Binding-site contacts:
Ligand atom O2G contacts residue THR36 of chain 1.A at 2.9 Å (h-bond).
Ligand atom O2B contacts residue LYS17 of chain 1.A at 3.5 Å (salt-bridge).
Ligand atom C3' contacts residue GLU32 of chain 1.A at 3.5 Å.
Ligand atom O1G contacts residue PRO35 of chain 1.A at 3.3 Å.
Ligand atom O3A contacts residue GLY16 of chain 1.A at 3.1 Å (h-bond).
Ligand atom O1G contacts residue GLN62 of chain 1.A at 2.7 Å (h-bond).
Ligand atom O3A contacts residue GLY14 of chain 1.A at 3.6 Å.
Ligand atom N3B contacts residue GLY14 of chain 1.A at 3.0 Å (h-bond).
Ligand atom O1A contacts residue SER18 of chain 1.A at 3.4 Å (h-bond).
Ligand atom O6 contacts residue ALA147 of chain 1.A at 2.8 Å (h-bond).
Ligand atom O4' contacts residue LYS118 of chain 1.A at 3.2 Å (salt-bridge).
Ligand atom N7 contacts residue ASN117 of chain 1.A at 3.2 Å (h-bond).
Ligand atom O6 contacts residue SER146 of chain 1.A at 3.5 Å.
Ligand atom O6 contacts residue LYS118 of chain 1.A at 3.4 Å.
Ligand atom C8 contacts residue ALA19 of chain 1.A at 3.5 Å (hydrophobic).
Ligand atom O2' contacts residue VAL30 of chain 1.A at 2.6 Å (h-bond).
Ligand atom N3B contacts residue MG1 of chain 1.E at 3.4 Å.
Ligand atom O3G contacts residue LYS17 of chain 1.A at 2.7 Å (salt-bridge).
Ligand atom PG contacts residue MG1 of chain 1.E at 3.2 Å.
Ligand atom O2B contacts residue SER18 of chain 1.A at 2.9 Å (h-bond).
Ligand atom O1A contacts residue ALA19 of chain 1.A at 2.8 Å (h-bond).
Ligand atom O3' contacts residue ASP31 of chain 1.A at 2.9 Å (salt-bridge).
Ligand atom O3G contacts residue GLY13 of chain 1.A at 3.4 Å.
Ligand atom N2 contacts residue ASP120 of chain 1.A at 2.9 Å (salt-bridge).
Ligand atom O2G contacts residue MG1 of chain 1.E at 2.0 Å.
Ligand atom PB contacts residue LYS17 of chain 1.A at 3.6 Å.
Ligand atom O1A contacts residue GLY16 of chain 1.A at 3.4 Å.
Ligand atom O6 contacts residue ASN117 of chain 1.A at 3.3 Å (h-bond).
Ligand atom O2' contacts residue ASP31 of chain 1.A at 3.2 Å (salt-bridge).
Ligand atom O1B contacts residue LYS17 of chain 1.A at 2.7 Å (salt-bridge).
Ligand atom PB contacts residue MG1 of chain 1.E at 3.2 Å.
Ligand atom O3G contacts residue GLY61 of chain 1.A at 2.8 Å (h-bond).
Ligand atom O2' contacts residue PHE29 of chain 1.A at 3.3 Å.
Ligand atom O1B contacts residue GLY14 of chain 1.A at 3.4 Å (h-bond).
Ligand atom O2B contacts residue MG1 of chain 1.E at 2.0 Å.
Ligand atom O6 contacts residue ASP120 of chain 1.A at 3.5 Å (salt-bridge).
Ligand atom C2' contacts residue VAL30 of chain 1.A at 3.5 Å (hydrophobic).
Ligand atom O1B contacts residue VAL15 of chain 1.A at 3.2 Å (h-bond).
Ligand atom N1 contacts residue ASP120 of chain 1.A at 2.8 Å (salt-bridge).
Ligand atom O1B contacts residue GLY16 of chain 1.A at 3.0 Å (h-bond).

This protein binds this small molecule.
Small molecule (SMILES): Nc1nc2c(ncn2[C@@H]2O[C@H](CO[P](=O)(O)O[P](=O)(O)NP(=O)(O)O)[C@@H](O)[C@H]2O)c(=O)[nH]1

Sequence of chain 1.A:
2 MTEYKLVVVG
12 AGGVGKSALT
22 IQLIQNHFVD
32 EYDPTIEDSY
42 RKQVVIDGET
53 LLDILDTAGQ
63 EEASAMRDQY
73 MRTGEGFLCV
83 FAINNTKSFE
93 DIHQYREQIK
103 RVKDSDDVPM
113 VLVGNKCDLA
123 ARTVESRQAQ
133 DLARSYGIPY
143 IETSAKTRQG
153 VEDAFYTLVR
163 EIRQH